The small molecule below binds the protein below.
Small molecule (SMILES): Cc1cn([C@H]2C[C@H](N=[N+]=[N-])[C@@H](CO)O2)c(=O)[nH]c1=O

Sequence of chain 1.A:
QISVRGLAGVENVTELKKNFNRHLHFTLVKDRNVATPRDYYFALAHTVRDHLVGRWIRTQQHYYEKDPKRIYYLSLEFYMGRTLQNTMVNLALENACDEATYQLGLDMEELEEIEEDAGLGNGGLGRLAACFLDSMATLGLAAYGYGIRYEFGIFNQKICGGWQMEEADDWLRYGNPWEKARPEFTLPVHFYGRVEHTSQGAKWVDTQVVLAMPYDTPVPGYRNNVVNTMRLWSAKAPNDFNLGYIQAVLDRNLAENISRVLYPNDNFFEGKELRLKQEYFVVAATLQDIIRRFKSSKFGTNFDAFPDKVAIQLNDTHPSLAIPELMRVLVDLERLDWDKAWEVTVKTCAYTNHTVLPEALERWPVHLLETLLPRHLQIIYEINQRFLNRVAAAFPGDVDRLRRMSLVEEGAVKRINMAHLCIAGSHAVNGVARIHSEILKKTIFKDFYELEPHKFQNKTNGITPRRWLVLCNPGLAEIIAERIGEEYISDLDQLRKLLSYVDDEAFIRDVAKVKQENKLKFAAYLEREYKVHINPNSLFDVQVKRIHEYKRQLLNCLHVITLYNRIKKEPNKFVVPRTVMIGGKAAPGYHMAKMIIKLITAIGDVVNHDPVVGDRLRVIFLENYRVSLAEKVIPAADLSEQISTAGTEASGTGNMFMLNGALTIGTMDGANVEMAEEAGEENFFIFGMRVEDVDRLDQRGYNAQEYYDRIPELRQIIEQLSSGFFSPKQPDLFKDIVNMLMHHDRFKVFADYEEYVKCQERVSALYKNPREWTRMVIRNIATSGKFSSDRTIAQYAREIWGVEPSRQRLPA

Binding-site contacts:
Ligand atom C5A contacts residue ASN282 of chain 1.A at 3.7 Å.
Ligand atom C5A contacts residue TYR613 of chain 1.A at 3.7 Å (hydrophobic).
Ligand atom O4 contacts residue PHE285 of chain 1.A at 3.4 Å.
Ligand atom C4 contacts residue ALA610 of chain 1.A at 4.3 Å (hydrophobic).
Ligand atom O4 contacts residue TYR613 of chain 1.A at 3.9 Å.
Ligand atom N1 contacts residue PHE285 of chain 1.A at 3.9 Å.
Ligand atom C6 contacts residue GLY612 of chain 1.A at 3.9 Å.
Ligand atom C6 contacts residue TYR613 of chain 1.A at 3.8 Å (hydrophobic).
Ligand atom C5A contacts residue PHE285 of chain 1.A at 3.8 Å (hydrophobic).
Ligand atom C2 contacts residue PHE285 of chain 1.A at 3.7 Å (hydrophobic).
Ligand atom C5A contacts residue ALA610 of chain 1.A at 3.9 Å (hydrophobic).
Ligand atom C4 contacts residue TYR613 of chain 1.A at 3.6 Å (hydrophobic).
Ligand atom O4 contacts residue ALA610 of chain 1.A at 3.5 Å.
Ligand atom C6 contacts residue PHE285 of chain 1.A at 3.8 Å (hydrophobic).
Ligand atom C2 contacts residue TYR613 of chain 1.A at 3.8 Å (hydrophobic).
Ligand atom C1' contacts residue PHE285 of chain 1.A at 4.4 Å (hydrophobic).
Ligand atom C1' contacts residue TYR613 of chain 1.A at 4.4 Å (hydrophobic).
Ligand atom O2 contacts residue TYR613 of chain 1.A at 3.7 Å.
Ligand atom C5 contacts residue TYR613 of chain 1.A at 3.6 Å (hydrophobic).
Ligand atom C2' contacts residue PHE285 of chain 1.A at 3.7 Å (hydrophobic).
Ligand atom O5' contacts residue GLU382 of chain 1.A at 4.4 Å.
Ligand atom O4' contacts residue TYR613 of chain 1.A at 4.1 Å.
Ligand atom N3 contacts residue PHE285 of chain 1.A at 3.5 Å.
Ligand atom O2 contacts residue PHE285 of chain 1.A at 4.0 Å.
Ligand atom N1 contacts residue TYR613 of chain 1.A at 3.9 Å.
Ligand atom C5A contacts residue GLY612 of chain 1.A at 3.7 Å.
Ligand atom C5 contacts residue GLY612 of chain 1.A at 4.3 Å.
Ligand atom O4 contacts residue ASN282 of chain 1.A at 4.0 Å.
Ligand atom C5 contacts residue ALA610 of chain 1.A at 4.5 Å (hydrophobic).
Ligand atom C5 contacts residue PHE285 of chain 1.A at 3.5 Å (hydrophobic).
Ligand atom C4 contacts residue PHE285 of chain 1.A at 3.4 Å (hydrophobic).
Ligand atom N3 contacts residue TYR613 of chain 1.A at 3.4 Å.
Ligand atom O5' contacts residue ARG770 of chain 1.A at 4.5 Å.